Sequence of chain 3.C:
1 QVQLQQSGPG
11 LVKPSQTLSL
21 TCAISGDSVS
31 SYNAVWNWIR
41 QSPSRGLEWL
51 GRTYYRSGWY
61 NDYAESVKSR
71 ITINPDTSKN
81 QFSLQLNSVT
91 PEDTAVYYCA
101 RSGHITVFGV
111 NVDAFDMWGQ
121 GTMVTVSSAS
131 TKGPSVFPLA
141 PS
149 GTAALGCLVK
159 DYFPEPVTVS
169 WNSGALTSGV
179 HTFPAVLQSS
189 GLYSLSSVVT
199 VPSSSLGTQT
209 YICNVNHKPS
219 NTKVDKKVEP

Sequence of chain 3.A:
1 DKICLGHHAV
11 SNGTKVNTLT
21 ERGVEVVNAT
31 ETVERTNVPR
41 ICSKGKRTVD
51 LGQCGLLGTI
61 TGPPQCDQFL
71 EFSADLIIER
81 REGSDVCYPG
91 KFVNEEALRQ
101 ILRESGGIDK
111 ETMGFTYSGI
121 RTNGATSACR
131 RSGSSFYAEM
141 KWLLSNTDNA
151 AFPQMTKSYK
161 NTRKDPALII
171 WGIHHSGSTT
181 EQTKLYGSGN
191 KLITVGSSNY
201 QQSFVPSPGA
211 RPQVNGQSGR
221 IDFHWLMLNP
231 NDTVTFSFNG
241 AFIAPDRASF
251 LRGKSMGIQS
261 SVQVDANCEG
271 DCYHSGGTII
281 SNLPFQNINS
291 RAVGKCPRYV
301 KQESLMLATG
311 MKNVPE

Sequence of chain 3.D:
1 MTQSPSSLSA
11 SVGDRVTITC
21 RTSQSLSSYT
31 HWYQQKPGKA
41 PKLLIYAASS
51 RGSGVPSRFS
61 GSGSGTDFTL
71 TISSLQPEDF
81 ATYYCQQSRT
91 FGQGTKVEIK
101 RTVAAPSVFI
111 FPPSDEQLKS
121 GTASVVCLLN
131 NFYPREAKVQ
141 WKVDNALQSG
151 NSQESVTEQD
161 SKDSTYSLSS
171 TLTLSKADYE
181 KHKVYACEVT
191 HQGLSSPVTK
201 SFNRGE

Binding-site contacts:
Ligand atom O4 contacts residue GLN1 of chain 3.C at 2.8 Å (h-bond).
Ligand atom O7 contacts residue ASN28 of chain 3.A at 4.5 Å.
Ligand atom O6 contacts residue HIS104 of chain 3.C at 3.6 Å.
Ligand atom C1 contacts residue ASN28 of chain 3.A at 1.5 Å.
Ligand atom C4 contacts residue GLN1 of chain 3.C at 4.2 Å.
Ligand atom O5 contacts residue GLY109 of chain 3.C at 3.6 Å (h-bond).
Ligand atom C6 contacts residue THR106 of chain 3.C at 3.8 Å.
Ligand atom O5 contacts residue ASN28 of chain 3.A at 2.6 Å (h-bond).
Ligand atom N2 contacts residue ASN28 of chain 3.A at 3.1 Å (h-bond).
Ligand atom C4 contacts residue THR106 of chain 3.C at 4.3 Å.
Ligand atom C2 contacts residue HIS104 of chain 3.C at 4.2 Å.
Ligand atom O5 contacts residue THR106 of chain 3.C at 4.5 Å.
Ligand atom C1 contacts residue PHE108 of chain 3.C at 3.9 Å (hydrophobic).
Ligand atom C6 contacts residue PHE108 of chain 3.C at 4.2 Å (hydrophobic).
Ligand atom O6 contacts residue PHE108 of chain 3.C at 3.9 Å.
Ligand atom C6 contacts residue SER53 of chain 3.D at 4.5 Å.
Ligand atom C2 contacts residue ASN28 of chain 3.A at 2.6 Å.
Ligand atom C1 contacts residue GLY109 of chain 3.C at 3.9 Å.
Ligand atom C3 contacts residue ASN28 of chain 3.A at 4.0 Å.
Ligand atom O2 contacts residue HIS104 of chain 3.C at 3.1 Å (h-bond).
Ligand atom C2 contacts residue GLY109 of chain 3.C at 4.2 Å.
Ligand atom C5 contacts residue PHE108 of chain 3.C at 4.5 Å (hydrophobic).
Ligand atom O4 contacts residue HIS104 of chain 3.C at 4.2 Å.
Ligand atom C7 contacts residue ASN28 of chain 3.A at 4.0 Å.
Ligand atom O7 contacts residue GLY109 of chain 3.C at 4.4 Å.
Ligand atom C5 contacts residue ASN28 of chain 3.A at 3.8 Å.
Ligand atom C8 contacts residue THR14 of chain 3.A at 4.3 Å.
Ligand atom C8 contacts residue VAL27 of chain 3.A at 4.2 Å (hydrophobic).
Ligand atom O5 contacts residue PHE108 of chain 3.C at 3.3 Å.

A protein and the small-molecule ligand that binds it are described below.
Small molecule (SMILES): CC(=O)N[C@H]1[C@H](O[C@H]2[C@H](O)[C@@H](NC(C)=O)CO[C@@H]2CO)O[C@H](CO)[C@@H](O[C@@H]2O[C@H](CO)[C@@H](O)[C@H](O[C@H]3O[C@H](CO)[C@@H](O)[C@H](O)[C@@H]3O)[C@@H]2O)[C@@H]1O